Binding-site contacts:
Ligand atom CA3 contacts residue TYR249 of chain 1.A at 3.7 Å (hydrophobic).
Ligand atom OA2 contacts residue FE21 of chain 1.B at 2.4 Å.
Ligand atom OA2 contacts residue GLU259 of chain 1.A at 3.5 Å (salt-bridge).
Ligand atom OA1 contacts residue GLU259 of chain 1.A at 3.3 Å (salt-bridge).
Ligand atom OA1 contacts residue ASP243 of chain 1.A at 3.5 Å (salt-bridge).
Ligand atom CA6 contacts residue PHE186 of chain 1.A at 3.9 Å (hydrophobic).
Ligand atom CA4 contacts residue PRO279 of chain 1.A at 3.9 Å (hydrophobic).
Ligand atom OA1 contacts residue HIS145 of chain 1.A at 3.5 Å.
Ligand atom CA2 contacts residue TYR249 of chain 1.A at 3.1 Å (hydrophobic).
Ligand atom CB3 contacts residue TBU1 of chain 1.F at 1.1 Å.
Ligand atom OA1 contacts residue HIS194 of chain 1.A at 3.5 Å.
Ligand atom CA6 contacts residue HIS240 of chain 1.A at 3.3 Å.
Ligand atom CA4 contacts residue ILE172 of chain 1.A at 4.0 Å (hydrophobic).
Ligand atom CA5 contacts residue PHE186 of chain 1.A at 3.7 Å (hydrophobic).
Ligand atom OA1 contacts residue HIS240 of chain 1.A at 3.4 Å.
Ligand atom CA1 contacts residue FE21 of chain 1.B at 3.2 Å.
Ligand atom CA1 contacts residue TYR249 of chain 1.A at 3.9 Å (hydrophobic).
Ligand atom OA2 contacts residue HIS240 of chain 1.A at 3.7 Å.
Ligand atom OA2 contacts residue HIS209 of chain 1.A at 2.8 Å.
Ligand atom CA5 contacts residue HIS240 of chain 1.A at 3.4 Å.
Ligand atom CA4 contacts residue HIS240 of chain 1.A at 3.6 Å.
Ligand atom CA2 contacts residue HIS240 of chain 1.A at 3.4 Å.
Ligand atom CA2 contacts residue TBU1 of chain 1.F at 3.0 Å.
Ligand atom CA4 contacts residue TBU1 of chain 1.F at 2.6 Å.
Ligand atom CA6 contacts residue HIS194 of chain 1.A at 3.9 Å.
Ligand atom CA4 contacts residue PHE186 of chain 1.A at 3.6 Å (hydrophobic).
Ligand atom CA3 contacts residue TBU1 of chain 1.F at 2.3 Å.
Ligand atom CA5 contacts residue ILE172 of chain 1.A at 3.8 Å (hydrophobic).
Ligand atom CA6 contacts residue ASN242 of chain 1.A at 3.1 Å.
Ligand atom CA3 contacts residue HIS240 of chain 1.A at 3.5 Å.
Ligand atom CA1 contacts residue HIS240 of chain 1.A at 3.3 Å.
Ligand atom OA1 contacts residue FE21 of chain 1.B at 2.3 Å.
Ligand atom CA5 contacts residue ASN242 of chain 1.A at 3.0 Å.
Ligand atom OA2 contacts residue TYR249 of chain 1.A at 2.5 Å (h-bond).
Ligand atom CA5 contacts residue TBU1 of chain 1.F at 4.0 Å.
Ligand atom CA1 contacts residue HIS194 of chain 1.A at 3.9 Å.
Ligand atom CA6 contacts residue ASP243 of chain 1.A at 4.0 Å.
Ligand atom OA2 contacts residue TBU1 of chain 1.F at 2.8 Å (h-bond).
Ligand atom CB3 contacts residue TYR249 of chain 1.A at 3.7 Å (hydrophobic).
Ligand atom CA2 contacts residue FE21 of chain 1.B at 3.2 Å.

This small molecule binds to this protein.
Small molecule (SMILES): Cc1cccc(O)c1O

Sequence of chain 1.A:
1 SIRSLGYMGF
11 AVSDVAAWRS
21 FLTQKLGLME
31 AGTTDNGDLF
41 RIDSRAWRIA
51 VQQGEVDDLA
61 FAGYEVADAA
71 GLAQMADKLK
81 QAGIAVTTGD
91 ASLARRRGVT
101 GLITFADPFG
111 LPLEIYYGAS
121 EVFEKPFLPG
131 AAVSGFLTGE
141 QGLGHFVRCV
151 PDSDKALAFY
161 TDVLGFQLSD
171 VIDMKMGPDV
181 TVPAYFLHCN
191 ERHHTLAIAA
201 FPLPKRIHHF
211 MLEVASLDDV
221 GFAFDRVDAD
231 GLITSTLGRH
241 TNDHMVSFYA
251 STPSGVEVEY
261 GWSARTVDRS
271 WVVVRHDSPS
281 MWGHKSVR